Binding-site contacts:
Ligand atom C7 contacts residue ASN343 of chain 1.C at 3.5 Å.
Ligand atom C4 contacts residue ASN343 of chain 1.C at 4.2 Å.
Ligand atom O6 contacts residue ASN343 of chain 1.C at 4.5 Å.
Ligand atom C3 contacts residue ASN343 of chain 1.C at 3.8 Å.
Ligand atom O5 contacts residue ASN343 of chain 1.C at 2.4 Å (h-bond).
Ligand atom C5 contacts residue ASN343 of chain 1.C at 3.7 Å.
Ligand atom O7 contacts residue ASN343 of chain 1.C at 3.3 Å.
Ligand atom O7 contacts residue GLY339 of chain 1.C at 3.5 Å (h-bond).
Ligand atom C8 contacts residue GLU340 of chain 1.C at 3.3 Å.
Ligand atom C1 contacts residue ASN343 of chain 1.C at 1.4 Å.
Ligand atom C7 contacts residue GLU340 of chain 1.C at 4.5 Å.
Ligand atom C7 contacts residue GLY339 of chain 1.C at 4.4 Å.
Ligand atom C8 contacts residue ASN343 of chain 1.C at 4.2 Å.
Ligand atom N2 contacts residue ASN343 of chain 1.C at 2.9 Å (h-bond).
Ligand atom C2 contacts residue ASN343 of chain 1.C at 2.5 Å.

Sequence of chain 1.C:
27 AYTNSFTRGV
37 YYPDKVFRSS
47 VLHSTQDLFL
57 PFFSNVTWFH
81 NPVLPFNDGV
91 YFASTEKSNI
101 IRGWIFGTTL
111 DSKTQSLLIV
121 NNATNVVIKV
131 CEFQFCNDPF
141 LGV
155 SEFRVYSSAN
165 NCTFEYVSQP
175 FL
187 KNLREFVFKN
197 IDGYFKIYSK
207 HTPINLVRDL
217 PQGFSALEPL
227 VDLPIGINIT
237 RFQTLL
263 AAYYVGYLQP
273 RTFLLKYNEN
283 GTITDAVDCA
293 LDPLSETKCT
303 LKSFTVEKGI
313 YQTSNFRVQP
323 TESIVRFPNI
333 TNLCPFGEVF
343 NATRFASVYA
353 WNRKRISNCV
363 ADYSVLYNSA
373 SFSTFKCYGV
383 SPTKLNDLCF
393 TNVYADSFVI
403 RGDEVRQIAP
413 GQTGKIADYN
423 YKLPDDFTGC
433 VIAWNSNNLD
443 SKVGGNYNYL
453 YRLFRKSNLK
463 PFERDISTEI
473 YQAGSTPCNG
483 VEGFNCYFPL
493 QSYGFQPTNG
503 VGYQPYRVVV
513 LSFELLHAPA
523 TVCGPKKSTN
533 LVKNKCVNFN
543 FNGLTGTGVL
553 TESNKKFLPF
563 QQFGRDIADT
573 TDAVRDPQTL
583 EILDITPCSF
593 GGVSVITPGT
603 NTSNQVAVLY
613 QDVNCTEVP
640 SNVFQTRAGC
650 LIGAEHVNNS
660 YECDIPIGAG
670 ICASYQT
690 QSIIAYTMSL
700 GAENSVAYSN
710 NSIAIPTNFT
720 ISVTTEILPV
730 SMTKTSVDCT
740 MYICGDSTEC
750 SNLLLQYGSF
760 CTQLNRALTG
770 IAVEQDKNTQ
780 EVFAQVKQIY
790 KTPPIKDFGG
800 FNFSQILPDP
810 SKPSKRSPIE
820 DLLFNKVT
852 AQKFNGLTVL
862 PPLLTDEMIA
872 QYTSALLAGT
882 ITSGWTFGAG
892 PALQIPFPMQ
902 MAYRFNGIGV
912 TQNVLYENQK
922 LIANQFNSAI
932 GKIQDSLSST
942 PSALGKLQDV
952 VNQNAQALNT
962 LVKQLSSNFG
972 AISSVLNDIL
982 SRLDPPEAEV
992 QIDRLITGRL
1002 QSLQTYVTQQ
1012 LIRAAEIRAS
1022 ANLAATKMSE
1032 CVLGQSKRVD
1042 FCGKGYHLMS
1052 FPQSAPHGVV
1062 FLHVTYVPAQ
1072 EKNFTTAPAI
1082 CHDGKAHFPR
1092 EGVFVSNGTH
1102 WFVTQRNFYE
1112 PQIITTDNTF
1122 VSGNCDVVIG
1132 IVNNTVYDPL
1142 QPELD

A small-molecule ligand and the protein it binds are described below.
Small molecule (SMILES): CC(=O)N[C@@H]1[C@@H](O)[C@H](O)[C@@H](CO)O[C@H]1O